Binding-site contacts:
Ligand atom C1 contacts residue ALA157 of chain 1.B at 4.4 Å (hydrophobic).
Ligand atom C2 contacts residue ALA157 of chain 1.B at 4.4 Å (hydrophobic).
Ligand atom O2 contacts residue HIS156 of chain 1.B at 4.3 Å.
Ligand atom O2 contacts residue SER158 of chain 1.B at 3.1 Å (h-bond).
Ligand atom O4 contacts residue ALA157 of chain 1.B at 3.4 Å.
Ligand atom O2 contacts residue LYS155 of chain 1.B at 3.1 Å (salt-bridge).
Ligand atom O4 contacts residue TRP131 of chain 1.B at 3.7 Å.
Ligand atom O2 contacts residue ALA157 of chain 1.B at 3.7 Å.
Ligand atom C1 contacts residue TYR188 of chain 1.B at 3.7 Å (hydrophobic).
Ligand atom C1 contacts residue SER158 of chain 1.B at 3.7 Å.
Ligand atom C2 contacts residue SER158 of chain 1.B at 3.0 Å.
Ligand atom C3 contacts residue SER158 of chain 1.B at 3.8 Å.
Ligand atom C1 contacts residue LYS155 of chain 1.B at 4.3 Å.
Ligand atom C4 contacts residue TYR188 of chain 1.B at 4.3 Å (hydrophobic).
Ligand atom C3 contacts residue TRP131 of chain 1.B at 3.8 Å (hydrophobic).
Ligand atom O1 contacts residue TYR188 of chain 1.B at 3.2 Å (h-bond).
Ligand atom C3 contacts residue ALA157 of chain 1.B at 3.4 Å (hydrophobic).
Ligand atom O4 contacts residue PRO130 of chain 1.B at 4.1 Å.
Ligand atom C4 contacts residue TRP131 of chain 1.B at 4.1 Å (hydrophobic).
Ligand atom C4 contacts residue ALA157 of chain 1.B at 3.6 Å (hydrophobic).
Ligand atom O2 contacts residue TYR188 of chain 1.B at 3.4 Å (h-bond).
Ligand atom O4 contacts residue GLU129 of chain 1.B at 4.4 Å.

A protein and the small-molecule ligand that binds it are described below.
Small molecule (SMILES): O=CCCC(=O)O

Sequence of chain 1.B:
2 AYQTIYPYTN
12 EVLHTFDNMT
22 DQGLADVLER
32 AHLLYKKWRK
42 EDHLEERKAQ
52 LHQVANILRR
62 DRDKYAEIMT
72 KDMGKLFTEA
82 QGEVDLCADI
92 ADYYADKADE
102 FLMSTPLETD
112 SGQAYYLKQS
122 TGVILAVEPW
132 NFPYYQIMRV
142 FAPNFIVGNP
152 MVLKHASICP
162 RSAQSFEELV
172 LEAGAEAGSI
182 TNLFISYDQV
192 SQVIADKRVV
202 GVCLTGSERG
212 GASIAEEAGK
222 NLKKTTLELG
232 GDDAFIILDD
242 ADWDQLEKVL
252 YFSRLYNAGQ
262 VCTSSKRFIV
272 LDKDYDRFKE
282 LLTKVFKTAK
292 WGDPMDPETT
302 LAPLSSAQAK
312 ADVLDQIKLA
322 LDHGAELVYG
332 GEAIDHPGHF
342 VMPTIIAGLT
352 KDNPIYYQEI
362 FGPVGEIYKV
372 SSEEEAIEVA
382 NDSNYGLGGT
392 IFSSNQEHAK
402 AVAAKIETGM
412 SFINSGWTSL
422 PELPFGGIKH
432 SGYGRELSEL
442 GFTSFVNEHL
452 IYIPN